This protein binds this small molecule.
Small molecule (SMILES): C=CC[C@H]1C[C@H](O)[C@@H]1NS(=O)(=O)c1ccc(C)cc1

Sequence of chain 1.E:
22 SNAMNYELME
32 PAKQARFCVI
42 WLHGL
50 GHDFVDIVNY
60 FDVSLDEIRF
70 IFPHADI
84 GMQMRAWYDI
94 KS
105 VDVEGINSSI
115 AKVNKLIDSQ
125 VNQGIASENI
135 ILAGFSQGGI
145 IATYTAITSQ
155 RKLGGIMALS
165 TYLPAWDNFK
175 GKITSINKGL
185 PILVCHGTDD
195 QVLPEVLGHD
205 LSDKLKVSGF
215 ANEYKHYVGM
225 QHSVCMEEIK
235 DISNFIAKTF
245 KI

Binding-site contacts:
Ligand atom O1 contacts residue GLN141 of chain 1.E at 3.7 Å.
Ligand atom C3 contacts residue GLN141 of chain 1.E at 3.2 Å.
Ligand atom O1 contacts residue SER140 of chain 1.E at 2.3 Å (h-bond).
Ligand atom C4 contacts residue SER140 of chain 1.E at 2.6 Å.
Ligand atom C3 contacts residue PHE139 of chain 1.E at 4.3 Å (hydrophobic).
Ligand atom C1 contacts residue SER140 of chain 1.E at 1.4 Å.
Ligand atom C4 contacts residue HIS226 of chain 1.E at 3.2 Å.
Ligand atom C3 contacts residue SER140 of chain 1.E at 2.4 Å.
Ligand atom C2 contacts residue SER140 of chain 1.E at 3.2 Å.
Ligand atom C2 contacts residue GLY50 of chain 1.E at 3.8 Å.
Ligand atom C2 contacts residue PHE139 of chain 1.E at 4.0 Å (hydrophobic).
Ligand atom C1 contacts residue HIS226 of chain 1.E at 3.5 Å.
Ligand atom C1 contacts residue GLN141 of chain 1.E at 3.5 Å.
Ligand atom C4 contacts residue GLY50 of chain 1.E at 4.4 Å.
Ligand atom O1 contacts residue HIS226 of chain 1.E at 3.9 Å.
Ligand atom C4 contacts residue PHE139 of chain 1.E at 4.0 Å (hydrophobic).